Binding-site contacts:
Ligand atom N3 contacts residue ASP250 of chain 1.A at 3.7 Å.
Ligand atom N1 contacts residue ALA252 of chain 1.A at 3.6 Å.
Ligand atom O2 contacts residue CYS221 of chain 1.A at 3.4 Å.
Ligand atom O72 contacts residue HIS254 of chain 1.A at 2.9 Å (h-bond).
Ligand atom N3 contacts residue ZN1 of chain 1.D at 4.3 Å.
Ligand atom C2 contacts residue ALA266 of chain 1.A at 3.7 Å (hydrophobic).
Ligand atom O4 contacts residue ZN1 of chain 1.D at 2.9 Å.
Ligand atom O4 contacts residue LEU222 of chain 1.A at 4.2 Å.
Ligand atom C6 contacts residue ALA266 of chain 1.A at 4.2 Å (hydrophobic).
Ligand atom O71 contacts residue ARG20 of chain 1.A at 2.7 Å (salt-bridge).
Ligand atom N3 contacts residue LEU222 of chain 1.A at 3.1 Å (h-bond).
Ligand atom C5 contacts residue ASN44 of chain 1.A at 4.2 Å.
Ligand atom C7 contacts residue ALA266 of chain 1.A at 4.2 Å (hydrophobic).
Ligand atom O4 contacts residue HIS139 of chain 1.A at 3.3 Å.
Ligand atom C4 contacts residue ZN1 of chain 1.D at 3.8 Å.
Ligand atom C5 contacts residue ZN1 of chain 1.C at 4.2 Å.
Ligand atom C7 contacts residue ASN44 of chain 1.A at 3.9 Å.
Ligand atom N1 contacts residue GLY267 of chain 1.A at 3.8 Å.
Ligand atom O2 contacts residue LEU222 of chain 1.A at 2.8 Å (h-bond).
Ligand atom O2 contacts residue ALA266 of chain 1.A at 3.4 Å.
Ligand atom C4 contacts residue LEU222 of chain 1.A at 4.2 Å (hydrophobic).
Ligand atom O4 contacts residue KCX102 of chain 1.A at 4.2 Å.
Ligand atom C7 contacts residue ALA252 of chain 1.A at 3.9 Å (hydrophobic).
Ligand atom C2 contacts residue GLY267 of chain 1.A at 4.0 Å.
Ligand atom C7 contacts residue ARG20 of chain 1.A at 3.4 Å.
Ligand atom C7 contacts residue HIS254 of chain 1.A at 4.2 Å.
Ligand atom O71 contacts residue HIS18 of chain 1.A at 3.4 Å (h-bond).
Ligand atom O72 contacts residue ARG20 of chain 1.A at 2.9 Å (salt-bridge).
Ligand atom C4 contacts residue ZN1 of chain 1.C at 4.2 Å.
Ligand atom C2 contacts residue ASP250 of chain 1.A at 4.2 Å.
Ligand atom C6 contacts residue ALA252 of chain 1.A at 3.7 Å (hydrophobic).
Ligand atom C2 contacts residue LEU222 of chain 1.A at 3.6 Å (hydrophobic).
Ligand atom C5 contacts residue HIS18 of chain 1.A at 4.2 Å.
Ligand atom C6 contacts residue HIS18 of chain 1.A at 4.0 Å.
Ligand atom O72 contacts residue ALA266 of chain 1.A at 3.3 Å (h-bond).
Ligand atom O4 contacts residue ZN1 of chain 1.C at 4.2 Å.
Ligand atom O2 contacts residue GLY267 of chain 1.A at 3.3 Å (h-bond).
Ligand atom O71 contacts residue ASN44 of chain 1.A at 2.8 Å (h-bond).
Ligand atom N1 contacts residue ALA266 of chain 1.A at 3.0 Å (h-bond).
Ligand atom O72 contacts residue ALA252 of chain 1.A at 3.9 Å.

The small molecule below binds the protein below.
Small molecule (SMILES): O=C(O)c1cc(=O)[nH]c(=O)[nH]1

Sequence of chain 1.A:
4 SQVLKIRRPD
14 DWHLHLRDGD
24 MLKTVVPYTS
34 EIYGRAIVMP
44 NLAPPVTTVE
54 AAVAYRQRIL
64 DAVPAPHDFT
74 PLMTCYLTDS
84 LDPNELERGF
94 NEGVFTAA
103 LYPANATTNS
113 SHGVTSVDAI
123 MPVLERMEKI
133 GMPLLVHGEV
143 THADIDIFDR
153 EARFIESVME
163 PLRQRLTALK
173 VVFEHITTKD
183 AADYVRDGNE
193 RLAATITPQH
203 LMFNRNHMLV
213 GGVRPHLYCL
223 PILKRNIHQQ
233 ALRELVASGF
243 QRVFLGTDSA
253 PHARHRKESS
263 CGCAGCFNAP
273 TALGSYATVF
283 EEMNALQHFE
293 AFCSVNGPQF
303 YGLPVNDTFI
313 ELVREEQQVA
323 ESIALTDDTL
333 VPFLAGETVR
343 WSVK